The protein below binds the small molecule below.
Small molecule (SMILES): COc1ncc(-c2cc(-c3ccnc(N4C[C@@H](C)O[C@@H](C)C4)c3)cc3c2CNC3=O)cc1NS(C)(=O)=O

Binding-site contacts:
Ligand atom C1 contacts residue ASP787 of chain 1.A at 3.6 Å.
Ligand atom C3 contacts residue LYS779 of chain 1.A at 3.6 Å.
Ligand atom O2 contacts residue ILE825 of chain 1.A at 3.8 Å.
Ligand atom C11 contacts residue ILE910 of chain 1.A at 3.7 Å (hydrophobic).
Ligand atom O38 contacts residue ASP911 of chain 1.A at 3.3 Å (salt-bridge).
Ligand atom C11 contacts residue MET752 of chain 1.A at 3.5 Å (hydrophobic).
Ligand atom C37 contacts residue PRO758 of chain 1.A at 3.4 Å (hydrophobic).
Ligand atom C12 contacts residue THR833 of chain 1.A at 3.4 Å.
Ligand atom C31 contacts residue ILE825 of chain 1.A at 3.8 Å (hydrophobic).
Ligand atom O2 contacts residue LYS779 of chain 1.A at 2.7 Å (salt-bridge).
Ligand atom C37 contacts residue MET752 of chain 1.A at 3.3 Å (hydrophobic).
Ligand atom N35 contacts residue LYS779 of chain 1.A at 3.0 Å (salt-bridge).
Ligand atom N4 contacts residue TYR813 of chain 1.A at 3.7 Å.
Ligand atom N30 contacts residue GLU826 of chain 1.A at 2.9 Å (salt-bridge).
Ligand atom C16 contacts residue ASP832 of chain 1.A at 3.8 Å.
Ligand atom O2 contacts residue ASP911 of chain 1.A at 3.4 Å (salt-bridge).
Ligand atom C31 contacts residue GLU826 of chain 1.A at 3.7 Å.
Ligand atom C25 contacts residue MET752 of chain 1.A at 3.5 Å (hydrophobic).
Ligand atom C9 contacts residue MET752 of chain 1.A at 3.6 Å (hydrophobic).
Ligand atom C3 contacts residue ILE825 of chain 1.A at 3.6 Å (hydrophobic).
Ligand atom C26 contacts residue MET900 of chain 1.A at 3.7 Å (hydrophobic).
Ligand atom N4 contacts residue ASP911 of chain 1.A at 3.7 Å.
Ligand atom C1 contacts residue ILE825 of chain 1.A at 3.6 Å (hydrophobic).
Ligand atom C37 contacts residue SER754 of chain 1.A at 3.6 Å.
Ligand atom O29 contacts residue VAL827 of chain 1.A at 3.7 Å.
Ligand atom O39 contacts residue LYS779 of chain 1.A at 3.2 Å (salt-bridge).
Ligand atom O29 contacts residue VAL828 of chain 1.A at 3.0 Å (h-bond).
Ligand atom C10 contacts residue MET752 of chain 1.A at 3.3 Å (hydrophobic).
Ligand atom C1 contacts residue LYS779 of chain 1.A at 3.4 Å.
Ligand atom S36 contacts residue SER754 of chain 1.A at 3.6 Å.
Ligand atom C5 contacts residue TYR813 of chain 1.A at 3.6 Å (hydrophobic).
Ligand atom C11 contacts residue THR833 of chain 1.A at 3.7 Å.
Ligand atom C8 contacts residue ILE910 of chain 1.A at 3.6 Å (hydrophobic).
Ligand atom C32 contacts residue ILE777 of chain 1.A at 3.8 Å (hydrophobic).
Ligand atom O39 contacts residue SER754 of chain 1.A at 2.7 Å (h-bond).
Ligand atom S36 contacts residue LYS779 of chain 1.A at 3.7 Å.
Ligand atom C1 contacts residue LEU784 of chain 1.A at 3.6 Å (hydrophobic).
Ligand atom C1 contacts residue ASP911 of chain 1.A at 3.8 Å.
Ligand atom C34 contacts residue LYS779 of chain 1.A at 3.8 Å.
Ligand atom C8 contacts residue MET752 of chain 1.A at 3.5 Å (hydrophobic).

Sequence of chain 1.A:
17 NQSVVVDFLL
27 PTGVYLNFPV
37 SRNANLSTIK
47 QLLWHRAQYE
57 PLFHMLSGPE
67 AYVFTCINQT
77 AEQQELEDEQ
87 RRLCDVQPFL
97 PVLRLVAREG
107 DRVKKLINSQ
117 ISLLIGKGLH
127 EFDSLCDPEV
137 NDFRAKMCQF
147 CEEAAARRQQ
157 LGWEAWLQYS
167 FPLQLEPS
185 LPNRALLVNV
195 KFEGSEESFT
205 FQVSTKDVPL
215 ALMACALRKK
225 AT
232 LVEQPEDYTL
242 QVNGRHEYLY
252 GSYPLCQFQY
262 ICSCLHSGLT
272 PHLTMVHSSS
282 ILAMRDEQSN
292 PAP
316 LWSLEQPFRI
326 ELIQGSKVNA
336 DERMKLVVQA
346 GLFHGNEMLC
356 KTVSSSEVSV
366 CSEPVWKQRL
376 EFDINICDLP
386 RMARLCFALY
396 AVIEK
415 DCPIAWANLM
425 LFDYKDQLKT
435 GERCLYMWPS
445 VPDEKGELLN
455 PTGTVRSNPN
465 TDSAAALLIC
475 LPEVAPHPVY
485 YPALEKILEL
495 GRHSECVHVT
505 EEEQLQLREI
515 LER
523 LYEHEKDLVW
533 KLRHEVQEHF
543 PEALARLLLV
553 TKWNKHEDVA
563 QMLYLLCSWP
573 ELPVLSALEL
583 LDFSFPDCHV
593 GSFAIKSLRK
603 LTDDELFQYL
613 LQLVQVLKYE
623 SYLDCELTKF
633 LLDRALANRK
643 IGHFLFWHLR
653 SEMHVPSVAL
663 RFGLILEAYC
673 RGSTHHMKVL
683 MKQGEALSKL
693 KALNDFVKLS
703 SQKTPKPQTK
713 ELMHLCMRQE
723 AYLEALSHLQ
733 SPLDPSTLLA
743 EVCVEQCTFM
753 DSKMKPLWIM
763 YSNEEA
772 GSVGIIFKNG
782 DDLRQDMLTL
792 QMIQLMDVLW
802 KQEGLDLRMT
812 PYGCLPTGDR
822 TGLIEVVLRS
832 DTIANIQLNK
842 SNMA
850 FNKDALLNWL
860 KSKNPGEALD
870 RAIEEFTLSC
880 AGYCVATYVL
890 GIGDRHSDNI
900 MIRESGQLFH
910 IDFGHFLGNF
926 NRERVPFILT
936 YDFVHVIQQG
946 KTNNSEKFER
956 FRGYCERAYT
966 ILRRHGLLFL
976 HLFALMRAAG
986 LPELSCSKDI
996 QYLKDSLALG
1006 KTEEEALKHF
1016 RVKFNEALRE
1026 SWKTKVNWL